Sequence of chain 1.B:
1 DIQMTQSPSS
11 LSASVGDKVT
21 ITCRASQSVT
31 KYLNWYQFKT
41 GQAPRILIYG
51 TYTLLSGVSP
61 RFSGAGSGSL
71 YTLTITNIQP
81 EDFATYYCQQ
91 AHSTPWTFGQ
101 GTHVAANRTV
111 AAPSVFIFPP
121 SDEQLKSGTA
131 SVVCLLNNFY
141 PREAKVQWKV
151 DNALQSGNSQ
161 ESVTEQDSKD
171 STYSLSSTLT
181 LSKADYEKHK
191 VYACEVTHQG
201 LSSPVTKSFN

Binding-site contacts:
Ligand atom N2 contacts residue ASN107 of chain 1.B at 3.1 Å (h-bond).
Ligand atom C3 contacts residue ASN107 of chain 1.B at 3.9 Å.
Ligand atom O5 contacts residue ASN107 of chain 1.B at 2.4 Å (h-bond).
Ligand atom N2 contacts residue SER12 of chain 1.B at 4.3 Å.
Ligand atom C7 contacts residue SER12 of chain 1.B at 3.8 Å.
Ligand atom C1 contacts residue ASN107 of chain 1.B at 1.4 Å.
Ligand atom C7 contacts residue ASN107 of chain 1.B at 4.0 Å.
Ligand atom C5 contacts residue ASN107 of chain 1.B at 3.8 Å.
Ligand atom O7 contacts residue SER12 of chain 1.B at 3.7 Å.
Ligand atom O7 contacts residue ASN107 of chain 1.B at 4.3 Å.
Ligand atom C8 contacts residue SER12 of chain 1.B at 4.2 Å.
Ligand atom C2 contacts residue ASN107 of chain 1.B at 2.5 Å.
Ligand atom C4 contacts residue ASN107 of chain 1.B at 4.3 Å.

The small molecule below binds the protein below.
Small molecule (SMILES): CC(=O)N[C@@H]1[C@@H](O)[C@H](O)[C@@H](CO)O[C@H]1O